A small-molecule ligand and the protein it binds are described below.
Small molecule (SMILES): CC(=O)N[C@@H]1[C@@H](O)[C@H](O)[C@@H](CO)O[C@H]1O

Sequence of chain 19.E:
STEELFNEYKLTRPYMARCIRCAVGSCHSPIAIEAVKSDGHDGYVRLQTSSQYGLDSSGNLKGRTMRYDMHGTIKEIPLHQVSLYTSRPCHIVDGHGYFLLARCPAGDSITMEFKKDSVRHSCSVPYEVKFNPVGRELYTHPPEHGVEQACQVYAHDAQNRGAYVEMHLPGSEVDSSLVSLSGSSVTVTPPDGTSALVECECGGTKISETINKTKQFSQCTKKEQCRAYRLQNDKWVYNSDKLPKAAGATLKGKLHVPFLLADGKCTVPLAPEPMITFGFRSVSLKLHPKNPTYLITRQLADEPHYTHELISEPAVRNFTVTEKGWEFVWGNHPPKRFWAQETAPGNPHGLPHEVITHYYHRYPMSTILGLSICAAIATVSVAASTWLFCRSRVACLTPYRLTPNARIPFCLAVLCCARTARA

Binding-site contacts:
Ligand atom O6 contacts residue ASN318 of chain 19.E at 3.3 Å.
Ligand atom C5 contacts residue SER284 of chain 19.E at 4.5 Å.
Ligand atom O5 contacts residue SER284 of chain 19.E at 4.4 Å.
Ligand atom O4 contacts residue ASN318 of chain 19.E at 4.4 Å.
Ligand atom C6 contacts residue SER284 of chain 19.E at 3.2 Å.
Ligand atom O6 contacts residue SER284 of chain 19.E at 2.9 Å (h-bond).
Ligand atom C6 contacts residue ASN318 of chain 19.E at 3.3 Å.